Sequence of chain 1.B:
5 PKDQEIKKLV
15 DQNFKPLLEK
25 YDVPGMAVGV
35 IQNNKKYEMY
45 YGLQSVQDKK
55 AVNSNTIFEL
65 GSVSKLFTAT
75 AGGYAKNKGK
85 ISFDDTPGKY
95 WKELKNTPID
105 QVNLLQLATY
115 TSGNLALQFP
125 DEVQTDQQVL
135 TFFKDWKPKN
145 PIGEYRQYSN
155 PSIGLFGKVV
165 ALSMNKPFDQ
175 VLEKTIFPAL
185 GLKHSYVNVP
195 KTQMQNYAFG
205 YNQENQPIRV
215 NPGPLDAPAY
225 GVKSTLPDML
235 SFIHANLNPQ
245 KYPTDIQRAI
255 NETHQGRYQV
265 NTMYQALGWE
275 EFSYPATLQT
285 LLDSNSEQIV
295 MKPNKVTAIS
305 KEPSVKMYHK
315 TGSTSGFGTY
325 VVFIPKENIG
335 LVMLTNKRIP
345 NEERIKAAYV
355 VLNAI

Binding-site contacts:
Ligand atom S16 contacts residue TYR224 of chain 1.B at 3.4 Å.
Ligand atom O9 contacts residue GLY65 of chain 1.B at 4.1 Å.
Ligand atom O2B contacts residue ARG342 of chain 1.B at 3.7 Å.
Ligand atom S16 contacts residue VAL214 of chain 1.B at 3.7 Å.
Ligand atom O4A contacts residue ASN345 of chain 1.B at 3.8 Å.
Ligand atom O4B contacts residue ASN345 of chain 1.B at 3.6 Å (h-bond).
Ligand atom O9 contacts residue SER317 of chain 1.B at 2.8 Å (h-bond).
Ligand atom C17 contacts residue THR318 of chain 1.B at 3.8 Å.
Ligand atom N18 contacts residue SER319 of chain 1.B at 2.9 Å (h-bond).
Ligand atom C2 contacts residue LEU121 of chain 1.B at 3.9 Å (hydrophobic).
Ligand atom O9 contacts residue GLY316 of chain 1.B at 3.4 Å.
Ligand atom C4' contacts residue ASN345 of chain 1.B at 3.8 Å.
Ligand atom C2 contacts residue VAL294 of chain 1.B at 3.7 Å (hydrophobic).
Ligand atom O9 contacts residue SER66 of chain 1.B at 2.3 Å (h-bond).
Ligand atom O4A contacts residue SER317 of chain 1.B at 3.0 Å (h-bond).
Ligand atom C7 contacts residue SER66 of chain 1.B at 2.6 Å.
Ligand atom C8 contacts residue SER66 of chain 1.B at 1.4 Å.
Ligand atom C14 contacts residue SER317 of chain 1.B at 4.0 Å.
Ligand atom O2B contacts residue SER317 of chain 1.B at 3.9 Å.
Ligand atom C13 contacts residue SER317 of chain 1.B at 3.9 Å.
Ligand atom S1 contacts residue LEU121 of chain 1.B at 3.7 Å.
Ligand atom C11 contacts residue ASN154 of chain 1.B at 4.1 Å.
Ligand atom C15 contacts residue TYR224 of chain 1.B at 3.6 Å (hydrophobic).
Ligand atom C6 contacts residue SER66 of chain 1.B at 3.4 Å.
Ligand atom C11 contacts residue GLN122 of chain 1.B at 3.8 Å.
Ligand atom C6 contacts residue TYR152 of chain 1.B at 4.1 Å (hydrophobic).
Ligand atom C4' contacts residue SER317 of chain 1.B at 4.0 Å.
Ligand atom N10 contacts residue SER66 of chain 1.B at 3.7 Å.
Ligand atom N10 contacts residue SER317 of chain 1.B at 3.4 Å (h-bond).
Ligand atom N19 contacts residue THR318 of chain 1.B at 3.6 Å.
Ligand atom O2B contacts residue THR318 of chain 1.B at 3.8 Å.
Ligand atom C17 contacts residue SER319 of chain 1.B at 3.7 Å.
Ligand atom C11 contacts residue SER317 of chain 1.B at 3.9 Å.
Ligand atom O12 contacts residue GLN122 of chain 1.B at 3.2 Å (h-bond).
Ligand atom C8 contacts residue SER317 of chain 1.B at 3.8 Å.
Ligand atom N19 contacts residue SER319 of chain 1.B at 3.7 Å.
Ligand atom C3 contacts residue VAL294 of chain 1.B at 4.0 Å (hydrophobic).
Ligand atom C3' contacts residue VAL294 of chain 1.B at 3.7 Å (hydrophobic).
Ligand atom O12 contacts residue ASN154 of chain 1.B at 2.9 Å (h-bond).
Ligand atom N18 contacts residue THR318 of chain 1.B at 4.0 Å.

The protein below binds the small molecule below.
Small molecule (SMILES): C=C1CS[C@H]([C@@H](C=O)NC(=O)/C(=N\OC(C)(C)C(=O)O)c2csc(N)n2)N=C1C(=O)O